Binding-site contacts:
Ligand atom C32 contacts residue TYR15 of chain 1.C at 3.9 Å (hydrophobic).
Ligand atom C15 contacts residue TRP662 of chain 1.A at 3.8 Å (hydrophobic).
Ligand atom C26 contacts residue PHE10 of chain 1.C at 3.8 Å (hydrophobic).
Ligand atom C16 contacts residue TRP662 of chain 1.A at 3.6 Å (hydrophobic).
Ligand atom O7 contacts residue TYR637 of chain 1.A at 3.5 Å.
Ligand atom C5 contacts residue PHE323 of chain 1.A at 3.6 Å (hydrophobic).
Ligand atom O contacts residue ARG645 of chain 1.A at 3.4 Å (salt-bridge).
Ligand atom C contacts residue TYR730 of chain 1.A at 3.2 Å (hydrophobic).
Ligand atom C contacts residue LEU731 of chain 1.A at 3.7 Å (hydrophobic).
Ligand atom C18 contacts residue TYR15 of chain 1.C at 3.7 Å (hydrophobic).
Ligand atom O2 contacts residue ARG645 of chain 1.A at 2.7 Å (salt-bridge).
Ligand atom O2 contacts residue TYR637 of chain 1.A at 3.7 Å.
Ligand atom P contacts residue ARG645 of chain 1.A at 3.7 Å.
Ligand atom C19 contacts residue PHE316 of chain 1.A at 3.6 Å (hydrophobic).
Ligand atom N contacts residue TYR730 of chain 1.A at 3.6 Å (h-bond).
Ligand atom C20 contacts residue TYR637 of chain 1.A at 3.9 Å (hydrophobic).
Ligand atom C33 contacts residue GLY14 of chain 1.C at 3.9 Å.
Ligand atom C12 contacts residue ILE727 of chain 1.A at 3.9 Å (hydrophobic).
Ligand atom O1 contacts residue ARG327 of chain 1.A at 2.9 Å (salt-bridge).
Ligand atom O6 contacts residue TYR730 of chain 1.A at 3.7 Å.
Ligand atom C11 contacts residue ILE727 of chain 1.A at 3.7 Å (hydrophobic).
Ligand atom O3 contacts residue LEU636 of chain 1.A at 3.8 Å.
Ligand atom C10 contacts residue ILE320 of chain 1.A at 3.6 Å (hydrophobic).
Ligand atom O7 contacts residue LEU636 of chain 1.A at 3.0 Å.
Ligand atom P contacts residue ARG327 of chain 1.A at 3.5 Å.
Ligand atom C4 contacts residue TYR730 of chain 1.A at 3.7 Å (hydrophobic).
Ligand atom C contacts residue GLN863 of chain 1.A at 3.6 Å.
Ligand atom O5 contacts residue PHE323 of chain 1.A at 3.7 Å.
Ligand atom O3 contacts residue ARG327 of chain 1.A at 3.8 Å.
Ligand atom C1 contacts residue TYR730 of chain 1.A at 3.4 Å (hydrophobic).
Ligand atom O2 contacts residue SER638 of chain 1.A at 3.1 Å (h-bond).
Ligand atom C28 contacts residue PHE10 of chain 1.C at 3.5 Å (hydrophobic).
Ligand atom C34 contacts residue TYR15 of chain 1.C at 3.7 Å (hydrophobic).
Ligand atom C18 contacts residue PHE666 of chain 1.A at 3.8 Å (hydrophobic).
Ligand atom C7 contacts residue PHE323 of chain 1.A at 3.7 Å (hydrophobic).
Ligand atom O4 contacts residue PHE323 of chain 1.A at 3.4 Å.
Ligand atom O6 contacts residue TYR637 of chain 1.A at 3.7 Å.
Ligand atom C20 contacts residue LEU636 of chain 1.A at 3.9 Å (hydrophobic).
Ligand atom C2 contacts residue TYR730 of chain 1.A at 3.9 Å (hydrophobic).
Ligand atom O5 contacts residue LEU324 of chain 1.A at 3.9 Å.

This protein binds this small molecule.
Small molecule (SMILES): CNCCOP(=O)(O)O[C@H](COC(=O)CCCCCCCCCCCC(C)C)OC(=O)CCCCCCCCCCCC(C)C

Sequence of chain 1.A:
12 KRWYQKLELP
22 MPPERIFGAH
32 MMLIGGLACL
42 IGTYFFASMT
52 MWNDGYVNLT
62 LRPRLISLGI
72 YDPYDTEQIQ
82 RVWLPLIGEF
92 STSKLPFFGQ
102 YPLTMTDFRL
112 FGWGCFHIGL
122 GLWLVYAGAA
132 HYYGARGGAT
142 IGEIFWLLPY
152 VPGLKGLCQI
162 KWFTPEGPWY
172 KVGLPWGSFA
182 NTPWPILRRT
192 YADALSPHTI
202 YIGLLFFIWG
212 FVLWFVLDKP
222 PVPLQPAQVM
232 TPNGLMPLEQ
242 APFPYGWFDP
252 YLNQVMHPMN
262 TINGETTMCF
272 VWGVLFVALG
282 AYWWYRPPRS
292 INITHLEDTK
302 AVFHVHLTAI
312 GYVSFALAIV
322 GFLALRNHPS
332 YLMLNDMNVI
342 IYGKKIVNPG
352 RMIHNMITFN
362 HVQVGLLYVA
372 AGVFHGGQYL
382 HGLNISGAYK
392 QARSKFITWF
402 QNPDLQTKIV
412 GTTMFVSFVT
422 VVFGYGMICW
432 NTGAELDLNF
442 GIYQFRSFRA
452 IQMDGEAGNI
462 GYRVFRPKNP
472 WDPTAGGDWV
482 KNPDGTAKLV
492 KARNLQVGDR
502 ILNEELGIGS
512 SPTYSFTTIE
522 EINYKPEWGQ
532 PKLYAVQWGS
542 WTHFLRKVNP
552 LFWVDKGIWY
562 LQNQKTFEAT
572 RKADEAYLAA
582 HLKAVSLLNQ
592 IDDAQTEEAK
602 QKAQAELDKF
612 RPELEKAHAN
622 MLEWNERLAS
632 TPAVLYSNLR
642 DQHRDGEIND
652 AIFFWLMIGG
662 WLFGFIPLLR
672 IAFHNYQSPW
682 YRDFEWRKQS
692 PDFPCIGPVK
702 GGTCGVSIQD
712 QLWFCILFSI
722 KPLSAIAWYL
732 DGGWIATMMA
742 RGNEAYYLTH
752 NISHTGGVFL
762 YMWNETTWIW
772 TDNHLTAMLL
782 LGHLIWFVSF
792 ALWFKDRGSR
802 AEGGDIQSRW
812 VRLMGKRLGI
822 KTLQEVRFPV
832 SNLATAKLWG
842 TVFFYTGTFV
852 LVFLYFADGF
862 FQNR

Sequence of chain 1.C:
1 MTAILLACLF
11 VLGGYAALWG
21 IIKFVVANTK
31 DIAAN